Binding-site contacts:
Ligand atom N contacts residue PRO178 of chain 4.A at 4.2 Å.
Ligand atom C contacts residue ALA125 of chain 4.A at 4.3 Å (hydrophobic).
Ligand atom N contacts residue HIS180 of chain 4.A at 2.7 Å (h-bond).
Ligand atom N contacts residue LEU126 of chain 4.A at 3.9 Å.
Ligand atom OXT contacts residue SER113 of chain 4.A at 3.7 Å.
Ligand atom N contacts residue ASP139 of chain 1.A at 3.8 Å.
Ligand atom O contacts residue SER113 of chain 4.A at 2.5 Å (h-bond).
Ligand atom CB contacts residue PHE130 of chain 1.A at 4.1 Å (hydrophobic).
Ligand atom CB contacts residue ASP139 of chain 1.A at 3.6 Å.
Ligand atom OXT contacts residue LYS114 of chain 4.A at 4.1 Å.
Ligand atom O contacts residue LEU115 of chain 4.A at 4.2 Å.
Ligand atom N contacts residue VAL179 of chain 4.A at 3.3 Å.
Ligand atom CG contacts residue ASP139 of chain 1.A at 2.3 Å.
Ligand atom C contacts residue HIS180 of chain 4.A at 3.3 Å.
Ligand atom C contacts residue ASN124 of chain 4.A at 4.1 Å.
Ligand atom CA contacts residue HIS180 of chain 4.A at 3.8 Å.
Ligand atom OXT contacts residue ASN124 of chain 4.A at 2.9 Å (h-bond).
Ligand atom O contacts residue ILE181 of chain 4.A at 4.2 Å.
Ligand atom N contacts residue TRP88 of chain 4.A at 4.3 Å.
Ligand atom CB contacts residue ASN124 of chain 4.A at 3.8 Å.
Ligand atom O contacts residue VAL179 of chain 4.A at 3.6 Å.
Ligand atom C contacts residue SER113 of chain 4.A at 3.4 Å.
Ligand atom CA contacts residue VAL179 of chain 4.A at 4.3 Å (hydrophobic).
Ligand atom C contacts residue VAL179 of chain 4.A at 4.3 Å (hydrophobic).
Ligand atom CG contacts residue HIS180 of chain 4.A at 4.2 Å.
Ligand atom CA contacts residue LEU126 of chain 4.A at 3.6 Å (hydrophobic).
Ligand atom CA contacts residue ALA125 of chain 4.A at 4.0 Å (hydrophobic).
Ligand atom CB contacts residue HIS180 of chain 4.A at 4.3 Å.
Ligand atom CA contacts residue ASP139 of chain 1.A at 4.3 Å.
Ligand atom OXT contacts residue ALA125 of chain 4.A at 3.4 Å (h-bond).
Ligand atom OXT contacts residue LEU126 of chain 4.A at 4.0 Å.
Ligand atom O contacts residue HIS180 of chain 4.A at 2.3 Å (h-bond).
Ligand atom OXT contacts residue HIS180 of chain 4.A at 3.9 Å.
Ligand atom OXT contacts residue LEU115 of chain 4.A at 3.7 Å.
Ligand atom CB contacts residue LEU126 of chain 4.A at 4.4 Å (hydrophobic).
Ligand atom CG contacts residue GLN137 of chain 1.A at 4.1 Å.
Ligand atom C contacts residue LEU126 of chain 4.A at 4.0 Å (hydrophobic).
Ligand atom CG contacts residue TRP88 of chain 4.A at 4.0 Å (hydrophobic).
Ligand atom CB contacts residue ALA125 of chain 4.A at 4.0 Å (hydrophobic).
Ligand atom CG contacts residue PHE130 of chain 1.A at 3.3 Å (hydrophobic).

A protein and the small-molecule ligand that binds it are described below.
Small molecule (SMILES): CC[C@@H](N)C(=O)O

Sequence of chain 4.A:
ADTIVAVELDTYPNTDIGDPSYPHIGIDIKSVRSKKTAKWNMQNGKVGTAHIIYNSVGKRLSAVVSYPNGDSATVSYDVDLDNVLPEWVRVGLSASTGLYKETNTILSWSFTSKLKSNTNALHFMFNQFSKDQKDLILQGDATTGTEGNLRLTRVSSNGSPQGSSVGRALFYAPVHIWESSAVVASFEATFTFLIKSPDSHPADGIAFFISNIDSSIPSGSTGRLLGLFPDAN

Sequence of chain 1.A:
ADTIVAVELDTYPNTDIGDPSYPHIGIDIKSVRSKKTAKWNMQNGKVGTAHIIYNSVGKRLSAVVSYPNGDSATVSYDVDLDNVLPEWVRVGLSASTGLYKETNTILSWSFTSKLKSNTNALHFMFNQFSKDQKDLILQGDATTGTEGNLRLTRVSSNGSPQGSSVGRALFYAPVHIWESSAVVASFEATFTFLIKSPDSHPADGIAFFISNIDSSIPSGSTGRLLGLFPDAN